Sequence of chain 4.A:
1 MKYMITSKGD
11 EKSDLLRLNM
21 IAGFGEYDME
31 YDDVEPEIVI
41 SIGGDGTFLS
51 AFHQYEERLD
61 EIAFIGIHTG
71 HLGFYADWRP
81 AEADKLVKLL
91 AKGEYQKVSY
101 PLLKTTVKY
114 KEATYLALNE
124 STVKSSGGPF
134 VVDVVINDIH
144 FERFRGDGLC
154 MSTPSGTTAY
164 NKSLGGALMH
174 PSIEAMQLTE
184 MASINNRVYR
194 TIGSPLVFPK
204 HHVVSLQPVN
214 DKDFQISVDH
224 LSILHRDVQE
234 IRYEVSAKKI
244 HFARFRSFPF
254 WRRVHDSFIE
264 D

Binding-site contacts:
Ligand atom C2' contacts residue GLU123 of chain 4.A at 3.2 Å.
Ligand atom C8A contacts residue ASP45 of chain 4.A at 3.3 Å.
Ligand atom C5N contacts residue TYR163 of chain 4.A at 3.4 Å (hydrophobic).
Ligand atom C2' contacts residue TYR163 of chain 4.A at 3.6 Å (hydrophobic).
Ligand atom O3 contacts residue ASP45 of chain 4.A at 3.5 Å (salt-bridge).
Ligand atom N6N contacts residue ALA185 of chain 1.A at 2.9 Å (h-bond).
Ligand atom N1A contacts residue PHE74 of chain 4.A at 3.6 Å.
Ligand atom N6A contacts residue ASN122 of chain 4.A at 3.0 Å (h-bond).
Ligand atom C6N contacts residue ALA185 of chain 1.A at 3.6 Å (hydrophobic).
Ligand atom C2N contacts residue ILE187 of chain 1.A at 3.2 Å (hydrophobic).
Ligand atom N1N contacts residue SER166 of chain 4.A at 3.0 Å (h-bond).
Ligand atom N6N contacts residue TYR163 of chain 4.A at 3.5 Å.
Ligand atom C6A contacts residue THR161 of chain 4.A at 3.7 Å.
Ligand atom N1A contacts residue ALA162 of chain 4.A at 3.6 Å (h-bond).
Ligand atom N1N contacts residue ALA185 of chain 1.A at 3.5 Å (h-bond).
Ligand atom O3' contacts residue ASP222 of chain 4.A at 3.6 Å.
Ligand atom C3' contacts residue GLU123 of chain 4.A at 3.3 Å.
Ligand atom O3' contacts residue ASN122 of chain 4.A at 3.4 Å (h-bond).
Ligand atom N6A contacts residue SER158 of chain 4.A at 3.1 Å (h-bond).
Ligand atom N1N contacts residue ILE187 of chain 1.A at 3.2 Å.
Ligand atom C4A contacts residue ASP45 of chain 4.A at 3.7 Å.
Ligand atom O2' contacts residue TYR163 of chain 4.A at 3.3 Å (h-bond).
Ligand atom O3' contacts residue GLU123 of chain 4.A at 2.7 Å (salt-bridge).
Ligand atom C2N contacts residue SER166 of chain 4.A at 3.0 Å.
Ligand atom N7A contacts residue ASN122 of chain 4.A at 3.1 Å (h-bond).
Ligand atom N6N contacts residue ASP150 of chain 1.A at 2.7 Å (salt-bridge).
Ligand atom S81 contacts residue GLY46 of chain 4.A at 3.6 Å.
Ligand atom N6A contacts residue TYR75 of chain 4.A at 3.5 Å (h-bond).
Ligand atom C2A contacts residue THR161 of chain 4.A at 3.2 Å.
Ligand atom S81 contacts residue ASP45 of chain 4.A at 3.3 Å.
Ligand atom C6A contacts residue ALA162 of chain 4.A at 3.6 Å (hydrophobic).
Ligand atom O2' contacts residue ALA162 of chain 4.A at 3.0 Å.
Ligand atom C2A contacts residue PHE74 of chain 4.A at 3.4 Å (hydrophobic).
Ligand atom O2' contacts residue GLU123 of chain 4.A at 2.7 Å (salt-bridge).
Ligand atom C82 contacts residue GLY46 of chain 4.A at 3.5 Å.
Ligand atom N7N contacts residue TYR163 of chain 4.A at 3.6 Å.
Ligand atom N1A contacts residue THR161 of chain 4.A at 2.8 Å (h-bond).
Ligand atom N3N contacts residue TYR163 of chain 4.A at 3.6 Å.
Ligand atom N7A contacts residue ASP45 of chain 4.A at 3.7 Å.
Ligand atom C6N contacts residue TYR163 of chain 4.A at 3.5 Å (hydrophobic).

Sequence of chain 1.A:
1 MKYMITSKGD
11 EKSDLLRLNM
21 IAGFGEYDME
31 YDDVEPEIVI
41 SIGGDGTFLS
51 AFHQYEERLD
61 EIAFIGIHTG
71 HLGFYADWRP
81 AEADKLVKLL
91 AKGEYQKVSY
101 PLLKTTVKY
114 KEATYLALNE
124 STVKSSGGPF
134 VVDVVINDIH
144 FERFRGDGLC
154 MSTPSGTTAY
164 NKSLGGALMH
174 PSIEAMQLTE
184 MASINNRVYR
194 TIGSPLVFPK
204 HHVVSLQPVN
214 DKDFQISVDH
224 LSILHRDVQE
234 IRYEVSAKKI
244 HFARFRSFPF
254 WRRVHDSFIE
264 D

A protein and the small-molecule ligand that binds it are described below.
Small molecule (SMILES): [N-]=[N+]=NC[C@H]1O[C@@H](n2c(SCC(=O)NC[C@H]3O[C@@H](n4c(Br)nc5c(N)ncnc54)[C@H](O)[C@@H]3O)nc3c(N)ncnc32)[C@H](O)[C@@H]1O